Binding-site contacts:
Ligand atom C3 contacts residue ALA50 of chain 2.B at 3.5 Å (hydrophobic).
Ligand atom C1 contacts residue LEU153 of chain 2.B at 3.4 Å (hydrophobic).
Ligand atom C7 contacts residue GLY105 of chain 2.B at 3.6 Å.
Ligand atom C5 contacts residue MET99 of chain 2.B at 3.8 Å (hydrophobic).
Ligand atom C25 contacts residue LYS27 of chain 2.B at 3.7 Å.
Ligand atom C5 contacts residue ALA50 of chain 2.B at 3.8 Å (hydrophobic).
Ligand atom C10 contacts residue GLY105 of chain 2.B at 3.8 Å.
Ligand atom C8 contacts residue LEU25 of chain 2.B at 3.7 Å (hydrophobic).
Ligand atom C26 contacts residue GLY28 of chain 2.B at 3.8 Å.
Ligand atom C3 contacts residue GLU100 of chain 2.B at 3.4 Å.
Ligand atom C6 contacts residue GLY105 of chain 2.B at 3.6 Å.
Ligand atom C15 contacts residue ARG17 of chain 1.A at 3.7 Å.
Ligand atom C25 contacts residue GLY26 of chain 2.B at 3.4 Å.
Ligand atom C4 contacts residue LEU102 of chain 2.B at 3.6 Å (hydrophobic).
Ligand atom N4 contacts residue LEU102 of chain 2.B at 2.8 Å (h-bond).
Ligand atom C24 contacts residue VAL33 of chain 2.B at 3.8 Å (hydrophobic).
Ligand atom C13 contacts residue LEU25 of chain 2.B at 3.6 Å (hydrophobic).
Ligand atom C24 contacts residue ASP164 of chain 2.B at 3.1 Å.
Ligand atom N3 contacts residue LEU153 of chain 2.B at 3.6 Å.
Ligand atom O1 contacts residue ASP164 of chain 2.B at 3.0 Å.
Ligand atom N4 contacts residue TYR101 of chain 2.B at 3.8 Å.
Ligand atom N2 contacts residue LEU102 of chain 2.B at 3.0 Å (h-bond).
Ligand atom C3 contacts residue LEU102 of chain 2.B at 3.6 Å (hydrophobic).
Ligand atom C6 contacts residue LEU102 of chain 2.B at 3.6 Å (hydrophobic).
Ligand atom C8 contacts residue ARG17 of chain 1.A at 3.6 Å.
Ligand atom C7 contacts residue LEU102 of chain 2.B at 3.7 Å (hydrophobic).
Ligand atom C9 contacts residue GLY105 of chain 2.B at 3.8 Å.
Ligand atom C18 contacts residue VAL33 of chain 2.B at 3.8 Å (hydrophobic).
Ligand atom C19 contacts residue LEU25 of chain 2.B at 3.8 Å (hydrophobic).
Ligand atom C2 contacts residue LEU153 of chain 2.B at 3.6 Å (hydrophobic).
Ligand atom C19 contacts residue GLY26 of chain 2.B at 3.7 Å.
Ligand atom C2 contacts residue ALA50 of chain 2.B at 3.7 Å (hydrophobic).
Ligand atom O2 contacts residue ARG150 of chain 2.B at 3.2 Å (salt-bridge).
Ligand atom C12 contacts residue LEU25 of chain 2.B at 3.0 Å (hydrophobic).
Ligand atom C5 contacts residue GLY163 of chain 2.B at 3.7 Å.
Ligand atom O1 contacts residue ASN151 of chain 2.B at 3.7 Å.
Ligand atom N1 contacts residue VAL33 of chain 2.B at 3.5 Å.
Ligand atom C8 contacts residue GLY105 of chain 2.B at 3.7 Å.
Ligand atom C11 contacts residue GLY105 of chain 2.B at 3.7 Å.
Ligand atom C7 contacts residue LEU25 of chain 2.B at 3.6 Å (hydrophobic).

This protein binds this small molecule.
Small molecule (SMILES): Cc1cnc(Nc2ccc(N3CCN(C)CC3)cc2)nc1Nc1cccc(S(=O)(=O)NC(C)(C)C)c1

Sequence of chain 1.A:
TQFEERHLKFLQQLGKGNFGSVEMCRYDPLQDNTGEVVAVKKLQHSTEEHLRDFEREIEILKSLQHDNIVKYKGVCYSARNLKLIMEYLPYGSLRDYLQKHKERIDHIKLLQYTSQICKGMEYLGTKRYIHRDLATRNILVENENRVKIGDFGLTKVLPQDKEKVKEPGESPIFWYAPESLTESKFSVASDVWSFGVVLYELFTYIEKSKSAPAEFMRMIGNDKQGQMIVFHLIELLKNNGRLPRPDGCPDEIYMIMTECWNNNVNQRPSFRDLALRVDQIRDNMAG

Sequence of chain 2.B:
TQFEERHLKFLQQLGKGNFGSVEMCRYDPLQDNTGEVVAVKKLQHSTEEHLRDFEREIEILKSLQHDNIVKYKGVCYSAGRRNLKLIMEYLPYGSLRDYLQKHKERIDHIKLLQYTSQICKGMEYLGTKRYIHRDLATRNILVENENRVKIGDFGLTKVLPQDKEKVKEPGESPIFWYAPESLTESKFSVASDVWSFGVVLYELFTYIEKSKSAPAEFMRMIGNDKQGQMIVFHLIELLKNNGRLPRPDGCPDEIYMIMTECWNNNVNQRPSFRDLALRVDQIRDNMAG